Sequence of chain 1.B:
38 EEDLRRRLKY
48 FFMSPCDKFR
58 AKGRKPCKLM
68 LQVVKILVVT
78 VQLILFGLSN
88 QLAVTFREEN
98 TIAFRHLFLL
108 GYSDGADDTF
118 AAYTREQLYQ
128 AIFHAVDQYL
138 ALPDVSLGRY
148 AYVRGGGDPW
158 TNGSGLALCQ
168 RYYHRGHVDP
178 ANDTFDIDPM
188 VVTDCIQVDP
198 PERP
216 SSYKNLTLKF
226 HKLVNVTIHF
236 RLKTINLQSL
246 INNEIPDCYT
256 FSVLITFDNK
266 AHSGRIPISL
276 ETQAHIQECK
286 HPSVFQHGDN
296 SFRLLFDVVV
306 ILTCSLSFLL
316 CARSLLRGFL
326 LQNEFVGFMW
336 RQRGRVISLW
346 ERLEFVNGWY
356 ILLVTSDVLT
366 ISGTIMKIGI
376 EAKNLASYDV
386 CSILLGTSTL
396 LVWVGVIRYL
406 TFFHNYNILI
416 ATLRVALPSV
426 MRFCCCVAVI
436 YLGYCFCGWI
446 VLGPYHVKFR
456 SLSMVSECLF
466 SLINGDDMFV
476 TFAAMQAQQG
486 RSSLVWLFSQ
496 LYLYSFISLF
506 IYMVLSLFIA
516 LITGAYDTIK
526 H

This protein binds this small molecule.
Small molecule (SMILES): CCCCCCCC(=O)OC[C@H](COP(=O)(O)O[C@@H]1[C@H](O)[C@H](O)[C@@H](OP(=O)(O)O)[C@H](OP(=O)(O)O)[C@H]1O)OC(=O)CCCCCCC

Binding-site contacts:
Ligand atom O52 contacts residue LYS55 of chain 1.B at 3.2 Å (salt-bridge).
Ligand atom P1 contacts residue ARG322 of chain 1.B at 3.9 Å.
Ligand atom C3B contacts residue ARG61 of chain 1.B at 4.2 Å.
Ligand atom O42 contacts residue LYS55 of chain 1.B at 3.4 Å.
Ligand atom O13 contacts residue ARG61 of chain 1.B at 4.1 Å.
Ligand atom O52 contacts residue TYR47 of chain 1.B at 3.1 Å (h-bond).
Ligand atom O3 contacts residue LYS65 of chain 1.B at 4.0 Å.
Ligand atom O2 contacts residue LYS65 of chain 1.B at 2.4 Å (salt-bridge).
Ligand atom O41 contacts residue LYS65 of chain 1.B at 3.7 Å.
Ligand atom C5 contacts residue LYS65 of chain 1.B at 4.2 Å.
Ligand atom O3 contacts residue ARG322 of chain 1.B at 4.1 Å.
Ligand atom O41 contacts residue TYR355 of chain 1.B at 3.4 Å (h-bond).
Ligand atom O51 contacts residue ARG61 of chain 1.B at 3.8 Å.
Ligand atom C1 contacts residue ARG322 of chain 1.B at 3.7 Å.
Ligand atom O1B contacts residue ARG61 of chain 1.B at 4.0 Å.
Ligand atom C3C contacts residue ARG61 of chain 1.B at 3.4 Å.
Ligand atom O3C contacts residue ARG61 of chain 1.B at 3.9 Å.
Ligand atom O5 contacts residue LYS55 of chain 1.B at 4.0 Å.
Ligand atom O12 contacts residue ARG322 of chain 1.B at 3.4 Å (salt-bridge).
Ligand atom C1C contacts residue ARG61 of chain 1.B at 4.4 Å.
Ligand atom O43 contacts residue LYS55 of chain 1.B at 3.7 Å.
Ligand atom C2B contacts residue ARG61 of chain 1.B at 3.9 Å.
Ligand atom P4 contacts residue LYS65 of chain 1.B at 4.3 Å.
Ligand atom C4 contacts residue LYS65 of chain 1.B at 3.5 Å.
Ligand atom C3 contacts residue ARG322 of chain 1.B at 3.8 Å.
Ligand atom P5 contacts residue LYS55 of chain 1.B at 3.4 Å.
Ligand atom O11 contacts residue ARG322 of chain 1.B at 4.0 Å.
Ligand atom C2 contacts residue LYS65 of chain 1.B at 3.7 Å.
Ligand atom C1B contacts residue ARG61 of chain 1.B at 3.7 Å.
Ligand atom P4 contacts residue LYS55 of chain 1.B at 4.1 Å.
Ligand atom O43 contacts residue MET50 of chain 1.B at 4.3 Å.
Ligand atom O42 contacts residue LYS65 of chain 1.B at 3.6 Å.
Ligand atom O53 contacts residue LYS55 of chain 1.B at 2.6 Å (salt-bridge).
Ligand atom C3 contacts residue LYS65 of chain 1.B at 4.0 Å.
Ligand atom C3 contacts residue SER319 of chain 1.B at 4.3 Å.
Ligand atom O41 contacts residue SER319 of chain 1.B at 3.8 Å.
Ligand atom O5 contacts residue LYS65 of chain 1.B at 4.0 Å.
Ligand atom O3 contacts residue SER319 of chain 1.B at 2.9 Å (h-bond).
Ligand atom C2 contacts residue ARG322 of chain 1.B at 3.4 Å.
Ligand atom O1 contacts residue ARG322 of chain 1.B at 3.6 Å.